This small molecule binds to this protein.
Small molecule (SMILES): Brc1cn[nH]c1

Binding-site contacts:
Ligand atom C4 contacts residue PHE51 of chain 2.A at 4.2 Å (hydrophobic).
Ligand atom N2 contacts residue ASP55 of chain 2.A at 3.1 Å (salt-bridge).
Ligand atom C5 contacts residue ASP55 of chain 2.A at 3.2 Å.
Ligand atom N1 contacts residue MET52 of chain 2.A at 4.4 Å.
Ligand atom C3 contacts residue ASP55 of chain 2.A at 4.5 Å.
Ligand atom N2 contacts residue PHE51 of chain 2.A at 3.7 Å.
Ligand atom C3 contacts residue PHE51 of chain 2.A at 3.8 Å (hydrophobic).
Ligand atom BR4 contacts residue ILE18 of chain 2.A at 3.4 Å.
Ligand atom C5 contacts residue PHE51 of chain 2.A at 4.3 Å (hydrophobic).
Ligand atom C4 contacts residue ASP55 of chain 2.A at 4.5 Å.
Ligand atom BR4 contacts residue GLU48 of chain 2.A at 3.9 Å.
Ligand atom C5 contacts residue MET52 of chain 2.A at 4.2 Å (hydrophobic).
Ligand atom BR4 contacts residue ASN15 of chain 2.A at 4.5 Å.
Ligand atom N1 contacts residue PHE51 of chain 2.A at 4.0 Å.
Ligand atom N1 contacts residue ASP55 of chain 2.A at 2.4 Å (salt-bridge).
Ligand atom C3 contacts residue MET17 of chain 2.A at 4.3 Å (hydrophobic).

Sequence of chain 2.A:
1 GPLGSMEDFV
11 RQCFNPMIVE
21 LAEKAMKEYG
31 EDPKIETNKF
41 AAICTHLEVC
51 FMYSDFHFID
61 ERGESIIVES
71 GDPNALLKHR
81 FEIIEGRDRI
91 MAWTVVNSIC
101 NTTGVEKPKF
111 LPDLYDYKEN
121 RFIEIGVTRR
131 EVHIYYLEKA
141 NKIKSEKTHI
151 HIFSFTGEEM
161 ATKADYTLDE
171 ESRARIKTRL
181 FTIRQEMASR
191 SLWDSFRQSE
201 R